Sequence of chain 1.A:
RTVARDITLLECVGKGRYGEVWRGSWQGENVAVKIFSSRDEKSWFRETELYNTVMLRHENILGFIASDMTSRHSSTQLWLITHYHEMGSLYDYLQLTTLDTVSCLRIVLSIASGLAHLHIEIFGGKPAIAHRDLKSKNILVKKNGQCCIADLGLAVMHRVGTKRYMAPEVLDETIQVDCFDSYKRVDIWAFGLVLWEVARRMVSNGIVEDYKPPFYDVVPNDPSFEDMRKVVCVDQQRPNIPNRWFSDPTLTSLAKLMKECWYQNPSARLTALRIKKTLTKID

Binding-site contacts:
Ligand atom C07 contacts residue HIS86 of chain 1.A at 3.9 Å.
Ligand atom C16 contacts residue VAL16 of chain 1.A at 3.9 Å (hydrophobic).
Ligand atom C07 contacts residue LEU145 of chain 1.A at 3.6 Å (hydrophobic).
Ligand atom C04 contacts residue THR85 of chain 1.A at 3.8 Å.
Ligand atom N08 contacts residue TYR87 of chain 1.A at 3.6 Å.
Ligand atom C14 contacts residue VAL16 of chain 1.A at 3.7 Å (hydrophobic).
Ligand atom C29 contacts residue LYS142 of chain 1.A at 3.4 Å.
Ligand atom C07 contacts residue ALA35 of chain 1.A at 3.6 Å (hydrophobic).
Ligand atom N08 contacts residue LEU145 of chain 1.A at 3.6 Å.
Ligand atom C09 contacts residue TYR87 of chain 1.A at 3.6 Å (hydrophobic).
Ligand atom O31 contacts residue LYS37 of chain 1.A at 3.6 Å.
Ligand atom C23 contacts residue VAL16 of chain 1.A at 3.8 Å (hydrophobic).
Ligand atom C22 contacts residue TYR87 of chain 1.A at 3.1 Å (hydrophobic).
Ligand atom C22 contacts residue VAL16 of chain 1.A at 3.5 Å (hydrophobic).
Ligand atom C13 contacts residue VAL16 of chain 1.A at 3.9 Å (hydrophobic).
Ligand atom O02 contacts residue LYS37 of chain 1.A at 3.6 Å.
Ligand atom C21 contacts residue GLU89 of chain 1.A at 3.9 Å.
Ligand atom C12 contacts residue GLY91 of chain 1.A at 3.6 Å.
Ligand atom C26 contacts residue LEU145 of chain 1.A at 3.9 Å (hydrophobic).
Ligand atom C09 contacts residue HIS88 of chain 1.A at 3.1 Å.
Ligand atom C04 contacts residue ALA35 of chain 1.A at 3.8 Å (hydrophobic).
Ligand atom C01 contacts residue LEU83 of chain 1.A at 3.5 Å (hydrophobic).
Ligand atom C01 contacts residue THR85 of chain 1.A at 3.4 Å.
Ligand atom C32 contacts residue ASP156 of chain 1.A at 3.6 Å.
Ligand atom C23 contacts residue TYR87 of chain 1.A at 3.1 Å (hydrophobic).
Ligand atom C04 contacts residue VAL24 of chain 1.A at 3.9 Å (hydrophobic).
Ligand atom C06 contacts residue LEU145 of chain 1.A at 3.5 Å (hydrophobic).
Ligand atom N08 contacts residue HIS88 of chain 1.A at 2.9 Å (h-bond).
Ligand atom C01 contacts residue ALA35 of chain 1.A at 3.6 Å (hydrophobic).
Ligand atom C09 contacts residue LEU145 of chain 1.A at 3.7 Å (hydrophobic).
Ligand atom O28 contacts residue ALA155 of chain 1.A at 3.9 Å.
Ligand atom C24 contacts residue LEU145 of chain 1.A at 3.6 Å (hydrophobic).
Ligand atom C29 contacts residue ALA155 of chain 1.A at 3.9 Å (hydrophobic).
Ligand atom C01 contacts residue LYS37 of chain 1.A at 3.5 Å.
Ligand atom C10 contacts residue LEU145 of chain 1.A at 3.6 Å (hydrophobic).
Ligand atom C11 contacts residue VAL16 of chain 1.A at 3.7 Å (hydrophobic).
Ligand atom C29 contacts residue ASN143 of chain 1.A at 3.6 Å.
Ligand atom C25 contacts residue VAL24 of chain 1.A at 3.7 Å (hydrophobic).
Ligand atom C13 contacts residue GLY91 of chain 1.A at 3.7 Å.
Ligand atom C23 contacts residue HIS88 of chain 1.A at 3.8 Å.

A small-molecule ligand and the protein it binds are described below.
Small molecule (SMILES): COc1cc(-c2cncc(-c3ccc(C4CCN(C)CC4)cc3)c2C)cc(OC)c1OC